Binding-site contacts:
Ligand atom C7 contacts residue ASN393 of chain 1.I at 3.6 Å.
Ligand atom C8 contacts residue ASN393 of chain 1.I at 4.1 Å.
Ligand atom C1 contacts residue ASN393 of chain 1.I at 1.5 Å.
Ligand atom C8 contacts residue NAG1 of chain 1.XA at 3.8 Å.
Ligand atom C7 contacts residue SER389 of chain 1.I at 4.2 Å.
Ligand atom O7 contacts residue ASN393 of chain 1.I at 3.8 Å.
Ligand atom O5 contacts residue ASN393 of chain 1.I at 2.4 Å (h-bond).
Ligand atom C5 contacts residue ASN393 of chain 1.I at 3.8 Å.
Ligand atom O7 contacts residue SER389 of chain 1.I at 3.9 Å.
Ligand atom C4 contacts residue ASN393 of chain 1.I at 4.3 Å.
Ligand atom C2 contacts residue ASN393 of chain 1.I at 2.5 Å.
Ligand atom C8 contacts residue SER389 of chain 1.I at 4.1 Å.
Ligand atom N2 contacts residue ASN393 of chain 1.I at 2.9 Å (h-bond).
Ligand atom C3 contacts residue ASN393 of chain 1.I at 3.9 Å.

The protein below binds the small molecule below.
Small molecule (SMILES): CC(=O)N[C@@H]1[C@@H](O)[C@H](O)[C@@H](CO)O[C@H]1O

Sequence of chain 1.I:
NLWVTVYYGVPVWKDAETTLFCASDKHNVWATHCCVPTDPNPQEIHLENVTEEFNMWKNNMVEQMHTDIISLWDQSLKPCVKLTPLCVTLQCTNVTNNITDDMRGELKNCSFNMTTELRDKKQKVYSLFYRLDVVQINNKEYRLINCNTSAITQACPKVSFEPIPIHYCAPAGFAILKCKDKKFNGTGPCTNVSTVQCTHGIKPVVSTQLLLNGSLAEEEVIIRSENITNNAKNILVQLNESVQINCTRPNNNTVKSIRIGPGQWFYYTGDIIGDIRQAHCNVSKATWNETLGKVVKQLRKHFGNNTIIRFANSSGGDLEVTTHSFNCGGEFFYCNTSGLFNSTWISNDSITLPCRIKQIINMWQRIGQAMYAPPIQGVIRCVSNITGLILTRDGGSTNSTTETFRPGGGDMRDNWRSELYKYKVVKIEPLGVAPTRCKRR